Binding-site contacts:
Ligand atom C1 contacts residue ASN122 of chain 1.A at 1.4 Å.
Ligand atom C8 contacts residue ALA123 of chain 1.A at 3.9 Å (hydrophobic).
Ligand atom C3 contacts residue THR124 of chain 1.A at 3.9 Å.
Ligand atom O7 contacts residue ASN122 of chain 1.A at 3.3 Å (h-bond).
Ligand atom O5 contacts residue ASN125 of chain 1.A at 4.2 Å.
Ligand atom C1 contacts residue ASN125 of chain 1.A at 3.7 Å.
Ligand atom C6 contacts residue VAL127 of chain 1.A at 3.7 Å (hydrophobic).
Ligand atom C2 contacts residue ASN125 of chain 1.A at 4.4 Å.
Ligand atom O5 contacts residue ASN122 of chain 1.A at 2.4 Å (h-bond).
Ligand atom C3 contacts residue ASN125 of chain 1.A at 4.2 Å.
Ligand atom C2 contacts residue ASN122 of chain 1.A at 2.4 Å.
Ligand atom C1 contacts residue THR124 of chain 1.A at 3.5 Å.
Ligand atom C2 contacts residue THR124 of chain 1.A at 3.6 Å.
Ligand atom C8 contacts residue ASN122 of chain 1.A at 4.4 Å.
Ligand atom C4 contacts residue ASN122 of chain 1.A at 4.2 Å.
Ligand atom C5 contacts residue ASN125 of chain 1.A at 4.0 Å.
Ligand atom C7 contacts residue ASN122 of chain 1.A at 3.2 Å.
Ligand atom C5 contacts residue ASN122 of chain 1.A at 3.7 Å.
Ligand atom N2 contacts residue ASN122 of chain 1.A at 2.8 Å (h-bond).
Ligand atom C3 contacts residue ASN122 of chain 1.A at 3.8 Å.
Ligand atom C7 contacts residue THR124 of chain 1.A at 4.1 Å.
Ligand atom O5 contacts residue VAL127 of chain 1.A at 4.2 Å.
Ligand atom C8 contacts residue THR124 of chain 1.A at 3.7 Å.
Ligand atom N2 contacts residue THR124 of chain 1.A at 3.1 Å (h-bond).
Ligand atom O6 contacts residue VAL127 of chain 1.A at 4.0 Å.
Ligand atom C5 contacts residue VAL127 of chain 1.A at 4.1 Å (hydrophobic).

This protein binds this small molecule.
Small molecule (SMILES): CC(=O)N[C@@H]1[C@@H](O)[C@H](O)[C@@H](CO)O[C@H]1O

Sequence of chain 1.A:
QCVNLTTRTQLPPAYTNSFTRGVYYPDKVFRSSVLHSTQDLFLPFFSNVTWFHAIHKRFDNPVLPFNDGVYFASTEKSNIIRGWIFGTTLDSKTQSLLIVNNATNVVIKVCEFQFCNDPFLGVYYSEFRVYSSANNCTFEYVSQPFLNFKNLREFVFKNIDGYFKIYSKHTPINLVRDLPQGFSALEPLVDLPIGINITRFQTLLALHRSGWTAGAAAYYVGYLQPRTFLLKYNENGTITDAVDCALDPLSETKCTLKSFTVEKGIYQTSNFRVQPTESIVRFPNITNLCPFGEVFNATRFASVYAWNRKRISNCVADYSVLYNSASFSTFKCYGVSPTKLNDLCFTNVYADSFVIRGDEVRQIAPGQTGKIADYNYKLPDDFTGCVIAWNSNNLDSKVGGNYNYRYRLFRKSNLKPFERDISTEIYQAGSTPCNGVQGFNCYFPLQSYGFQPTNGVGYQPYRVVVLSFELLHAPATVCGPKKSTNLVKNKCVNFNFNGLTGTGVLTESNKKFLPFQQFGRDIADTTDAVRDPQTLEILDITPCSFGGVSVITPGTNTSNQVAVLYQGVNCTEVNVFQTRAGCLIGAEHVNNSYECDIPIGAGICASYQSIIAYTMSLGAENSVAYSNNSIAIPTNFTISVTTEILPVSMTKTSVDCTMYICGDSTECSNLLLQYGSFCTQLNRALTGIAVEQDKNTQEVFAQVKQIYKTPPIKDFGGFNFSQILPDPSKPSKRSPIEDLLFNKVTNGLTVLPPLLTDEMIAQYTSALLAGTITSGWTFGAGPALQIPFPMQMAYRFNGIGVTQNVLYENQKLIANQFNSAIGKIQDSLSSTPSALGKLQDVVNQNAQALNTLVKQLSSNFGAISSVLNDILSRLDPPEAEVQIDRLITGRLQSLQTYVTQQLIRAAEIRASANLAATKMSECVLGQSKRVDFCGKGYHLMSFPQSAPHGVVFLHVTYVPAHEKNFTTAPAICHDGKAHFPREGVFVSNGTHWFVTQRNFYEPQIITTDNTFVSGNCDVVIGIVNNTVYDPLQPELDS